Sequence of chain 1.C:
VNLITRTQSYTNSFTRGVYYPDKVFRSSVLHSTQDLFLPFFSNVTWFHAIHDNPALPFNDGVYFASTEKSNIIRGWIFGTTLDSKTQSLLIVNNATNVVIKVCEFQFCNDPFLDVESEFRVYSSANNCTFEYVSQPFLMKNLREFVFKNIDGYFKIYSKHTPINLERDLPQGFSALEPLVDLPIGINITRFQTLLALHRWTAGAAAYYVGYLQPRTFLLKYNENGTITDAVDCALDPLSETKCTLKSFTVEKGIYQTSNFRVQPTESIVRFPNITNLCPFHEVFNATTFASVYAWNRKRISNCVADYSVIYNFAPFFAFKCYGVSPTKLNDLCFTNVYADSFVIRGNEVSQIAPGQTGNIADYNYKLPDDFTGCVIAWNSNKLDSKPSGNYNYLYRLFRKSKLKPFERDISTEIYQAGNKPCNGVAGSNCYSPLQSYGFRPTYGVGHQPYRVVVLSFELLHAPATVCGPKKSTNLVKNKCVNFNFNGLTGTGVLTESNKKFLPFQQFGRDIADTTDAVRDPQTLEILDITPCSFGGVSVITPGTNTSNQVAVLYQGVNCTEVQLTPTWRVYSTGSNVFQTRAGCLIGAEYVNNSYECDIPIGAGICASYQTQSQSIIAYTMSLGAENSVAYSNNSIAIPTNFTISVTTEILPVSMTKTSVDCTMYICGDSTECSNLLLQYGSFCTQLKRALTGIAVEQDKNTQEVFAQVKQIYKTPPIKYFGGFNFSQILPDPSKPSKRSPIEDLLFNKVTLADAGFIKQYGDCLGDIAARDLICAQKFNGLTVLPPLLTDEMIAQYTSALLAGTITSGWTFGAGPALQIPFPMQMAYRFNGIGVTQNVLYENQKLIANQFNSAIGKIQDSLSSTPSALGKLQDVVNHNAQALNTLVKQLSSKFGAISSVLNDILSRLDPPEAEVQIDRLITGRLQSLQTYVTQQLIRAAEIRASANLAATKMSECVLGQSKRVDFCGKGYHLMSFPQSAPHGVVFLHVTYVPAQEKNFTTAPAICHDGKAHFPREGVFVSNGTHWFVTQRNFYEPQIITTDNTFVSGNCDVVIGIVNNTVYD

Sequence of chain 1.B:
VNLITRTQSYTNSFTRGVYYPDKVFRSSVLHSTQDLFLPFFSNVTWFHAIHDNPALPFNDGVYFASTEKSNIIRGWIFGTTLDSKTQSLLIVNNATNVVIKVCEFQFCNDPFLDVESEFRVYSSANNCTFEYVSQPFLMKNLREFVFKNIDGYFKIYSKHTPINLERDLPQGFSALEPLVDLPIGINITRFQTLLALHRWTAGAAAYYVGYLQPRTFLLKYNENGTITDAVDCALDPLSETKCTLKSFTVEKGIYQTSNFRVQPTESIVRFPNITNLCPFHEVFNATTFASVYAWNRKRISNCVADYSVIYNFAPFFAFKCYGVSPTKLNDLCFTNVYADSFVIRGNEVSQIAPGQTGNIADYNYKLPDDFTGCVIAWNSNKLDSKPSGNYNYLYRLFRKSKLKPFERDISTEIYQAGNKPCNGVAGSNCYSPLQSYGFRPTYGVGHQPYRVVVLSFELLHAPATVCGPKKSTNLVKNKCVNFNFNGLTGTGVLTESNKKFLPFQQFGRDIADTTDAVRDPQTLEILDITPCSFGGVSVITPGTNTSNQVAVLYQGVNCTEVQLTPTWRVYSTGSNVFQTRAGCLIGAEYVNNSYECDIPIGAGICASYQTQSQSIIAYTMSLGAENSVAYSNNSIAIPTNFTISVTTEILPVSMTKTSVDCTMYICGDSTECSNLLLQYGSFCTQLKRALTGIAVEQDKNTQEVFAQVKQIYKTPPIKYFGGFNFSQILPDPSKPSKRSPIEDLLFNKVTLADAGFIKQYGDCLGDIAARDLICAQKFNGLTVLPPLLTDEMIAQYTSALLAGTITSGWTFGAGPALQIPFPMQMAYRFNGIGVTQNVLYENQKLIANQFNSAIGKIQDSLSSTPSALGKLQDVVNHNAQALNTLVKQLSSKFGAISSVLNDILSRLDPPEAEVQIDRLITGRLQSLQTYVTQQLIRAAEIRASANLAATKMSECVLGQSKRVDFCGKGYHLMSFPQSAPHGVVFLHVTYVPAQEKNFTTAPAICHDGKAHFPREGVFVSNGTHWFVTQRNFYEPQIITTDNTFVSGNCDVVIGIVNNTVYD

A small-molecule ligand and the protein it binds are described below.
Small molecule (SMILES): CC(=O)N[C@@H]1[C@@H](O)[C@H](O)[C@@H](CO)O[C@H]1O

Binding-site contacts:
Ligand atom C5 contacts residue ASN1069 of chain 1.B at 3.6 Å.
Ligand atom C5 contacts residue ALA701 of chain 1.B at 4.4 Å (hydrophobic).
Ligand atom O5 contacts residue ASN1069 of chain 1.B at 2.3 Å (h-bond).
Ligand atom C1 contacts residue ASN1069 of chain 1.B at 1.4 Å.
Ligand atom C4 contacts residue ASN1069 of chain 1.B at 4.2 Å.
Ligand atom C1 contacts residue GLN890 of chain 1.C at 4.0 Å.
Ligand atom C8 contacts residue ASN1069 of chain 1.B at 4.4 Å.
Ligand atom C8 contacts residue GLU1067 of chain 1.B at 3.2 Å.
Ligand atom N2 contacts residue ASN1069 of chain 1.B at 3.0 Å (h-bond).
Ligand atom C8 contacts residue LYS1068 of chain 1.B at 4.0 Å.
Ligand atom C3 contacts residue ASN1069 of chain 1.B at 3.8 Å.
Ligand atom O7 contacts residue ASN1069 of chain 1.B at 4.1 Å.
Ligand atom C7 contacts residue ASN1069 of chain 1.B at 3.8 Å.
Ligand atom C2 contacts residue ASN1069 of chain 1.B at 2.5 Å.
Ligand atom C6 contacts residue ALA701 of chain 1.B at 4.4 Å (hydrophobic).